Binding-site contacts:
Ligand atom O7 contacts residue ALA246 of chain 1.A at 4.4 Å.
Ligand atom C2 contacts residue ASN244 of chain 1.A at 3.8 Å.
Ligand atom C5 contacts residue ASN173 of chain 1.A at 3.6 Å.
Ligand atom C6 contacts residue ASN244 of chain 1.A at 4.3 Å.
Ligand atom O7 contacts residue ASN244 of chain 1.A at 4.3 Å.
Ligand atom C7 contacts residue ALA246 of chain 1.A at 4.2 Å (hydrophobic).
Ligand atom C8 contacts residue ASN173 of chain 1.A at 3.9 Å.
Ligand atom C6 contacts residue THR175 of chain 1.A at 4.5 Å.
Ligand atom C1 contacts residue ASN173 of chain 1.A at 1.4 Å.
Ligand atom C1 contacts residue ASN244 of chain 1.A at 4.0 Å.
Ligand atom C7 contacts residue ASN244 of chain 1.A at 3.9 Å.
Ligand atom N2 contacts residue ASN173 of chain 1.A at 3.1 Å (h-bond).
Ligand atom C8 contacts residue ASP245 of chain 1.A at 4.1 Å.
Ligand atom O5 contacts residue ASN173 of chain 1.A at 2.4 Å (h-bond).
Ligand atom C7 contacts residue ASN173 of chain 1.A at 3.1 Å.
Ligand atom C3 contacts residue ASN173 of chain 1.A at 3.9 Å.
Ligand atom C8 contacts residue ALA246 of chain 1.A at 3.7 Å (hydrophobic).
Ligand atom C4 contacts residue ASN173 of chain 1.A at 4.3 Å.
Ligand atom N2 contacts residue ASN244 of chain 1.A at 3.0 Å (h-bond).
Ligand atom C2 contacts residue ASN173 of chain 1.A at 2.7 Å.
Ligand atom C3 contacts residue ASN244 of chain 1.A at 4.0 Å.
Ligand atom O5 contacts residue THR175 of chain 1.A at 4.0 Å.
Ligand atom C1 contacts residue THR175 of chain 1.A at 4.5 Å.
Ligand atom C5 contacts residue ASN244 of chain 1.A at 4.0 Å.
Ligand atom C8 contacts residue ASN244 of chain 1.A at 3.8 Å.
Ligand atom O7 contacts residue ASN173 of chain 1.A at 3.2 Å (h-bond).
Ligand atom C8 contacts residue PRO225 of chain 1.C at 3.7 Å (hydrophobic).

The protein below binds the small molecule below.
Small molecule (SMILES): CC(=O)N[C@H]1[C@H](O[C@H]2[C@H](O)[C@@H](NC(C)=O)CO[C@@H]2CO)O[C@H](CO)[C@@H](O)[C@@H]1O

Sequence of chain 1.C:
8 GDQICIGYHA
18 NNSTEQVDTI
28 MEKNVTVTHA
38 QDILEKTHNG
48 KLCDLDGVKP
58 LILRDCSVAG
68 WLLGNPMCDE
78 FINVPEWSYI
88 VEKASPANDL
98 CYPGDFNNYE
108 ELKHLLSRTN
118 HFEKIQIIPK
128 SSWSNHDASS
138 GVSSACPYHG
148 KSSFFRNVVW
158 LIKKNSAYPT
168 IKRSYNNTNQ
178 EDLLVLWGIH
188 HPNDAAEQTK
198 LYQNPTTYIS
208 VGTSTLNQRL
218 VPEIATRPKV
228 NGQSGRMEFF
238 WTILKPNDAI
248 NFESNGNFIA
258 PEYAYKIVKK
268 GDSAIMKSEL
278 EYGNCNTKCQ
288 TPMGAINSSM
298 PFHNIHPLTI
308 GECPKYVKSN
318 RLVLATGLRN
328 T

Sequence of chain 1.A:
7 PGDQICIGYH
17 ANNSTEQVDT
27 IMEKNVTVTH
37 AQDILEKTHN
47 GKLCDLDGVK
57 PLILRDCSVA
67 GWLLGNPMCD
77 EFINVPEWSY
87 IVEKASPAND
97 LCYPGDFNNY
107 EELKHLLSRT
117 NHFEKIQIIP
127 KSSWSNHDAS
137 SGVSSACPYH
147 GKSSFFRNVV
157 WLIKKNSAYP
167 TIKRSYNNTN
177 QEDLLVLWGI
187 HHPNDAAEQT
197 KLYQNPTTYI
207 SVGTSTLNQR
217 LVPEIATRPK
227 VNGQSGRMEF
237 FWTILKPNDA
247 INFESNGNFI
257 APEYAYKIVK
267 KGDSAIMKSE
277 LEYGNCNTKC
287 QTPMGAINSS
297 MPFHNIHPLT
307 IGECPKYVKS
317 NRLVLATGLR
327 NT